Binding-site contacts:
Ligand atom C3 contacts residue MET108 of chain 1.I at 3.8 Å (hydrophobic).
Ligand atom C21 contacts residue LEU111 of chain 1.I at 3.6 Å (hydrophobic).
Ligand atom N16 contacts residue ASP112 of chain 1.I at 3.6 Å.
Ligand atom C6 contacts residue ASP177 of chain 1.I at 3.7 Å.
Ligand atom N15 contacts residue LEU111 of chain 1.I at 3.1 Å (h-bond).
Ligand atom C13 contacts residue LEU163 of chain 1.I at 3.6 Å (hydrophobic).
Ligand atom C3 contacts residue VAL48 of chain 1.I at 3.8 Å (hydrophobic).
Ligand atom C17 contacts residue LEU40 of chain 1.I at 3.5 Å (hydrophobic).
Ligand atom N7 contacts residue ASP177 of chain 1.I at 3.0 Å (salt-bridge).
Ligand atom C4 contacts residue THR176 of chain 1.I at 3.9 Å.
Ligand atom C19 contacts residue LEU40 of chain 1.I at 3.7 Å (hydrophobic).
Ligand atom N15 contacts residue GLU109 of chain 1.I at 3.9 Å.
Ligand atom C10 contacts residue GLU109 of chain 1.I at 3.3 Å.
Ligand atom N7 contacts residue GLY43 of chain 1.I at 3.4 Å.
Ligand atom C8 contacts residue ASN161 of chain 1.I at 3.4 Å.
Ligand atom C6 contacts residue LYS63 of chain 1.I at 3.8 Å.
Ligand atom C20 contacts residue LEU111 of chain 1.I at 3.6 Å (hydrophobic).
Ligand atom C8 contacts residue ASP177 of chain 1.I at 3.4 Å.
Ligand atom C5 contacts residue VAL48 of chain 1.I at 3.6 Å (hydrophobic).
Ligand atom C18 contacts residue LEU111 of chain 1.I at 3.4 Å (hydrophobic).
Ligand atom C10 contacts residue LEU111 of chain 1.I at 3.7 Å (hydrophobic).
Ligand atom N16 contacts residue LEU111 of chain 1.I at 3.6 Å.
Ligand atom C10 contacts residue ALA61 of chain 1.I at 3.5 Å (hydrophobic).
Ligand atom C17 contacts residue LEU111 of chain 1.I at 3.5 Å (hydrophobic).
Ligand atom N16 contacts residue CYS110 of chain 1.I at 3.8 Å.
Ligand atom C19 contacts residue LEU111 of chain 1.I at 3.4 Å (hydrophobic).
Ligand atom O26 contacts residue ASP177 of chain 1.I at 3.3 Å.
Ligand atom N16 contacts residue LEU40 of chain 1.I at 3.4 Å.
Ligand atom C21 contacts residue LEU40 of chain 1.I at 3.6 Å (hydrophobic).
Ligand atom O26 contacts residue LYS63 of chain 1.I at 3.2 Å (salt-bridge).
Ligand atom N15 contacts residue ALA61 of chain 1.I at 3.7 Å.
Ligand atom C12 contacts residue LEU163 of chain 1.I at 3.8 Å (hydrophobic).
Ligand atom C9 contacts residue LEU42 of chain 1.I at 3.6 Å (hydrophobic).
Ligand atom C2 contacts residue VAL48 of chain 1.I at 3.9 Å (hydrophobic).
Ligand atom N1 contacts residue VAL48 of chain 1.I at 3.8 Å.
Ligand atom C21 contacts residue ASP112 of chain 1.I at 3.8 Å.
Ligand atom C4 contacts residue VAL48 of chain 1.I at 3.6 Å (hydrophobic).
Ligand atom C8 contacts residue GLY43 of chain 1.I at 3.6 Å.
Ligand atom C17 contacts residue CYS110 of chain 1.I at 3.5 Å (hydrophobic).
Ligand atom C8 contacts residue LEU42 of chain 1.I at 3.5 Å (hydrophobic).

Sequence of chain 1.I:
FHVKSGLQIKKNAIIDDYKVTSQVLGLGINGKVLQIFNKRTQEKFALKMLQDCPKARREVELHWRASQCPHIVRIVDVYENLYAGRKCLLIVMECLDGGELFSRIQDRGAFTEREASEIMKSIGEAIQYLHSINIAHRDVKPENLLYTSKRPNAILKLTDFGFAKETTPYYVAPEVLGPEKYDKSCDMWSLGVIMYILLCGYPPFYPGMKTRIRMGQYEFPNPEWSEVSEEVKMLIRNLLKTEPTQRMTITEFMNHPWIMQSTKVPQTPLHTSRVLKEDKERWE

A small-molecule ligand and the protein it binds are described below.
Small molecule (SMILES): O=C1NCCc2[nH]c(-c3ccnc(-c4cnc5ccccc5c4)c3)cc21